The small molecule below binds the protein below.
Small molecule (SMILES): CC(=O)N[C@@H]1[C@@H](O)[C@H](O)[C@@H](CO)O[C@H]1O

Binding-site contacts:
Ligand atom C7 contacts residue TRP576 of chain 1.G at 4.4 Å (hydrophobic).
Ligand atom O3 contacts residue ASN414 of chain 1.G at 3.1 Å (h-bond).
Ligand atom N2 contacts residue ASN414 of chain 1.G at 3.6 Å.
Ligand atom C1 contacts residue ASN414 of chain 1.G at 1.4 Å.
Ligand atom N2 contacts residue GLU415 of chain 1.G at 4.3 Å.
Ligand atom C3 contacts residue ASN414 of chain 1.G at 3.3 Å.
Ligand atom C8 contacts residue TRP576 of chain 1.G at 3.2 Å (hydrophobic).
Ligand atom O7 contacts residue PHE267 of chain 1.G at 3.5 Å.
Ligand atom C7 contacts residue PHE267 of chain 1.G at 3.9 Å (hydrophobic).
Ligand atom C5 contacts residue ASN414 of chain 1.G at 3.6 Å.
Ligand atom O7 contacts residue GLU415 of chain 1.G at 4.4 Å.
Ligand atom C1 contacts residue GLU415 of chain 1.G at 4.2 Å.
Ligand atom C8 contacts residue PHE267 of chain 1.G at 3.5 Å (hydrophobic).
Ligand atom O5 contacts residue ASN414 of chain 1.G at 2.3 Å (h-bond).
Ligand atom C4 contacts residue ASN414 of chain 1.G at 4.0 Å.
Ligand atom C2 contacts residue ASN414 of chain 1.G at 2.5 Å.

Sequence of chain 1.G:
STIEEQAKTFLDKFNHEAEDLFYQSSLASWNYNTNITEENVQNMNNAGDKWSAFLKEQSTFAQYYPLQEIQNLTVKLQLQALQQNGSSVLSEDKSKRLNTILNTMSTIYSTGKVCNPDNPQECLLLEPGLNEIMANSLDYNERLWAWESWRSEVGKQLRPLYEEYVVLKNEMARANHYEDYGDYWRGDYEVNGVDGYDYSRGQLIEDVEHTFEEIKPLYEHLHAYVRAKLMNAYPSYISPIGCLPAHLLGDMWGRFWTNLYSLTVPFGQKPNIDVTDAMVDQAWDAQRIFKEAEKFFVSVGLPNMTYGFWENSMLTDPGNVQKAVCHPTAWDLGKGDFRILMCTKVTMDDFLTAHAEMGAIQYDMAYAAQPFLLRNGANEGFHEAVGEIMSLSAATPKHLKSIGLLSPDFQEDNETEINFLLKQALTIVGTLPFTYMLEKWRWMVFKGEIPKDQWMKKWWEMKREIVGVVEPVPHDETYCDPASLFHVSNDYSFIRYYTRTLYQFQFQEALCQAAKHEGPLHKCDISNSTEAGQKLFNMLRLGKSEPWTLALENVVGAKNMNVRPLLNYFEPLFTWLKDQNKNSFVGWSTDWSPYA